A protein and the small-molecule ligand that binds it are described below.
Small molecule (SMILES): CCn1c(-c2nonc2N)nc2c(C#CC(C)(C)O)nc(OC[C@H](N)Cc3ccccc3)cc21

Binding-site contacts:
Ligand atom C13 contacts residue ASP184 of chain 1.A at 3.5 Å.
Ligand atom C18 contacts residue GLU91 of chain 1.A at 3.5 Å.
Ligand atom C4 contacts residue ARG56 of chain 1.A at 3.5 Å.
Ligand atom C19 contacts residue VAL104 of chain 1.A at 3.6 Å (hydrophobic).
Ligand atom N3 contacts residue MET120 of chain 1.A at 3.5 Å (h-bond).
Ligand atom N2 contacts residue LEU173 of chain 1.A at 3.4 Å.
Ligand atom C17 contacts residue ASP184 of chain 1.A at 3.5 Å.
Ligand atom O3 contacts residue PHE185 of chain 1.A at 3.0 Å (h-bond).
Ligand atom C7 contacts residue ASP184 of chain 1.A at 3.5 Å.
Ligand atom C22 contacts residue LEU49 of chain 1.A at 3.7 Å (hydrophobic).
Ligand atom N7 contacts residue ASP184 of chain 1.A at 2.8 Å (salt-bridge).
Ligand atom C23 contacts residue ASP184 of chain 1.A at 3.7 Å.
Ligand atom O2 contacts residue TYR122 of chain 1.A at 3.6 Å.
Ligand atom O2 contacts residue LEU173 of chain 1.A at 3.6 Å.
Ligand atom O2 contacts residue VAL123 of chain 1.A at 3.6 Å.
Ligand atom O3 contacts residue ASP184 of chain 1.A at 3.7 Å.
Ligand atom C2 contacts residue GLY52 of chain 1.A at 3.6 Å.
Ligand atom C12 contacts residue THR183 of chain 1.A at 3.4 Å.
Ligand atom O2 contacts residue PHE327 of chain 1.A at 3.5 Å.
Ligand atom C7 contacts residue LYS72 of chain 1.A at 3.4 Å.
Ligand atom C19 contacts residue MET120 of chain 1.A at 3.6 Å (hydrophobic).
Ligand atom C19 contacts residue LEU95 of chain 1.A at 3.4 Å (hydrophobic).
Ligand atom N6 contacts residue THR183 of chain 1.A at 2.9 Å (h-bond).
Ligand atom C20 contacts residue GLU91 of chain 1.A at 3.4 Å.
Ligand atom C17 contacts residue MET120 of chain 1.A at 3.6 Å (hydrophobic).
Ligand atom C14 contacts residue THR183 of chain 1.A at 3.2 Å.
Ligand atom N3 contacts residue GLU121 of chain 1.A at 3.1 Å (salt-bridge).
Ligand atom N2 contacts residue TYR122 of chain 1.A at 3.6 Å.
Ligand atom O3 contacts residue GLU91 of chain 1.A at 2.6 Å (salt-bridge).
Ligand atom O3 contacts residue LEU95 of chain 1.A at 3.6 Å.
Ligand atom C13 contacts residue THR183 of chain 1.A at 3.3 Å.
Ligand atom C8 contacts residue LEU173 of chain 1.A at 3.3 Å (hydrophobic).
Ligand atom C20 contacts residue LEU95 of chain 1.A at 3.5 Å (hydrophobic).
Ligand atom N2 contacts residue GLU121 of chain 1.A at 3.5 Å (salt-bridge).
Ligand atom C9 contacts residue LEU173 of chain 1.A at 3.5 Å (hydrophobic).
Ligand atom C4 contacts residue GLY55 of chain 1.A at 3.4 Å.
Ligand atom N1 contacts residue PHE327 of chain 1.A at 3.5 Å.
Ligand atom N2 contacts residue VAL123 of chain 1.A at 3.1 Å (h-bond).
Ligand atom C5 contacts residue ARG56 of chain 1.A at 3.6 Å.
Ligand atom C3 contacts residue PHE54 of chain 1.A at 3.6 Å (hydrophobic).

Sequence of chain 1.A:
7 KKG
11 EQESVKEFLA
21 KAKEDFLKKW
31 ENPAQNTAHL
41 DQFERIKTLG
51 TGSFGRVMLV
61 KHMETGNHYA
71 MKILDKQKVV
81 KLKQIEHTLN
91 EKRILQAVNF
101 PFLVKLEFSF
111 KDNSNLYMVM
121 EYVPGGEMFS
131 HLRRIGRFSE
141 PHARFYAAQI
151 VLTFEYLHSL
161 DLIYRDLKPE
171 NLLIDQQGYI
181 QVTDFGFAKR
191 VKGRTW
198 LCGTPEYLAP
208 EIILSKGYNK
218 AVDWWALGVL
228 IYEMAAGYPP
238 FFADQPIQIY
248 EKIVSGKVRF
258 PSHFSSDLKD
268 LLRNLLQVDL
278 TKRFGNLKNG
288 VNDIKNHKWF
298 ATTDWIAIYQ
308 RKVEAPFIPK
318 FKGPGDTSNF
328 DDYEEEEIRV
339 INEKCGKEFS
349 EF

Sequence of chain 1.G:
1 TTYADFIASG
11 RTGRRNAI